Binding-site contacts:
Ligand atom C3 contacts residue GLU673 of chain 1.A at 3.2 Å.
Ligand atom O7 contacts residue ASN285 of chain 1.A at 3.6 Å (h-bond).
Ligand atom C1 contacts residue HIS378 of chain 1.A at 3.6 Å.
Ligand atom C2 contacts residue GLU673 of chain 1.A at 3.8 Å.
Ligand atom O2 contacts residue GLU673 of chain 1.A at 3.1 Å (salt-bridge).
Ligand atom C8 contacts residue ASP340 of chain 1.A at 3.7 Å.
Ligand atom O6 contacts residue VAL456 of chain 1.A at 3.4 Å.
Ligand atom C2 contacts residue ASN285 of chain 1.A at 3.9 Å.
Ligand atom C7 contacts residue HIS378 of chain 1.A at 3.9 Å.
Ligand atom O5 contacts residue HIS378 of chain 1.A at 3.7 Å.
Ligand atom O4 contacts residue GLY676 of chain 1.A at 2.7 Å (h-bond).
Ligand atom O4 contacts residue ASN485 of chain 1.A at 3.4 Å (h-bond).
Ligand atom C4 contacts residue GLY676 of chain 1.A at 3.7 Å.
Ligand atom C6 contacts residue LEU137 of chain 1.A at 3.9 Å (hydrophobic).
Ligand atom O2 contacts residue ASN285 of chain 1.A at 2.8 Å (h-bond).
Ligand atom C5 contacts residue LEU137 of chain 1.A at 3.8 Å (hydrophobic).
Ligand atom O6 contacts residue ASN485 of chain 1.A at 2.9 Å (h-bond).
Ligand atom N1 contacts residue HIS378 of chain 1.A at 2.8 Å (h-bond).
Ligand atom C7 contacts residue ASN285 of chain 1.A at 3.5 Å.
Ligand atom C8 contacts residue ASN285 of chain 1.A at 3.4 Å.
Ligand atom O7 contacts residue LEU137 of chain 1.A at 3.6 Å.
Ligand atom C6 contacts residue ASN485 of chain 1.A at 3.3 Å.
Ligand atom O3 contacts residue SER675 of chain 1.A at 3.1 Å (h-bond).
Ligand atom C5 contacts residue GLY136 of chain 1.A at 3.9 Å.
Ligand atom C6 contacts residue GLY136 of chain 1.A at 3.9 Å.
Ligand atom C8 contacts residue THR379 of chain 1.A at 3.7 Å.
Ligand atom C6 contacts residue HIS378 of chain 1.A at 3.5 Å.
Ligand atom O3 contacts residue ALA674 of chain 1.A at 3.3 Å (h-bond).
Ligand atom C3 contacts residue GLY676 of chain 1.A at 3.9 Å.
Ligand atom C8 contacts residue HIS378 of chain 1.A at 4.0 Å.
Ligand atom C4 contacts residue ASN485 of chain 1.A at 4.0 Å.
Ligand atom O6 contacts residue HIS378 of chain 1.A at 2.7 Å (h-bond).
Ligand atom O2 contacts residue TYR574 of chain 1.A at 3.1 Å (h-bond).
Ligand atom C1 contacts residue ASN285 of chain 1.A at 4.0 Å.
Ligand atom O3 contacts residue GLU673 of chain 1.A at 2.6 Å (salt-bridge).
Ligand atom N1 contacts residue ASN285 of chain 1.A at 3.6 Å.
Ligand atom C2 contacts residue HIS378 of chain 1.A at 3.6 Å.
Ligand atom O3 contacts residue GLY676 of chain 1.A at 3.2 Å (h-bond).
Ligand atom O4 contacts residue SER675 of chain 1.A at 3.5 Å.
Ligand atom O5 contacts residue LEU137 of chain 1.A at 3.9 Å.

This small molecule binds to this protein.
Small molecule (SMILES): CC(=O)N[C@@H]1O[C@H](CO)[C@@H](O)[C@H](O)[C@H]1O

Sequence of chain 1.A:
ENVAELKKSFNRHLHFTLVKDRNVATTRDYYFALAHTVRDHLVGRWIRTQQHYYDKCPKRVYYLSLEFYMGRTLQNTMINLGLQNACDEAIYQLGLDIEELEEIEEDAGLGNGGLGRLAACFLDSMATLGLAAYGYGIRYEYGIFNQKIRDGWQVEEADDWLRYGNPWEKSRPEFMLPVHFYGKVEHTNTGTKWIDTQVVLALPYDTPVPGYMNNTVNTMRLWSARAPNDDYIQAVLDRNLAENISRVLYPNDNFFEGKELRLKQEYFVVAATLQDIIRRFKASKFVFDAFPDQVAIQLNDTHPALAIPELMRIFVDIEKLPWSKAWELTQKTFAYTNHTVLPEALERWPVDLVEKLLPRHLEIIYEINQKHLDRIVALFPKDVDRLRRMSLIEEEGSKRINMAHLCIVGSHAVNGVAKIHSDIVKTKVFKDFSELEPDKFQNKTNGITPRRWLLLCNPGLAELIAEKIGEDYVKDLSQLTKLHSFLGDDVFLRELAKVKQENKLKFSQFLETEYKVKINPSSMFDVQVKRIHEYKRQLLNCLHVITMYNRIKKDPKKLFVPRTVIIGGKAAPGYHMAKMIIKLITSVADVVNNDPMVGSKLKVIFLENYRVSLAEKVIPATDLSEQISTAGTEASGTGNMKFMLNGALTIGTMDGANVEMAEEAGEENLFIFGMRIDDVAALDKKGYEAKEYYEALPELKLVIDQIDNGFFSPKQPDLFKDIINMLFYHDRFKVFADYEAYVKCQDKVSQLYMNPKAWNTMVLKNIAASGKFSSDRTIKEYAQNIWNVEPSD